This small molecule binds to this protein.
Small molecule (SMILES): CC(=O)N[C@@H]1[C@@H](O)[C@H](O)[C@@H](CO)O[C@H]1O

Binding-site contacts:
Ligand atom C7 contacts residue ASN362 of chain 1.D at 2.9 Å.
Ligand atom N2 contacts residue ASN362 of chain 1.D at 3.1 Å (h-bond).
Ligand atom C3 contacts residue ASN362 of chain 1.D at 3.8 Å.
Ligand atom C5 contacts residue ASN362 of chain 1.D at 3.6 Å.
Ligand atom O7 contacts residue ASN362 of chain 1.D at 2.5 Å (h-bond).
Ligand atom C4 contacts residue ASN362 of chain 1.D at 4.3 Å.
Ligand atom O5 contacts residue ASN362 of chain 1.D at 2.9 Å (h-bond).
Ligand atom C2 contacts residue ASN362 of chain 1.D at 3.0 Å.
Ligand atom C1 contacts residue ASN362 of chain 1.D at 1.8 Å.
Ligand atom C8 contacts residue ASN362 of chain 1.D at 4.1 Å.

Sequence of chain 1.D:
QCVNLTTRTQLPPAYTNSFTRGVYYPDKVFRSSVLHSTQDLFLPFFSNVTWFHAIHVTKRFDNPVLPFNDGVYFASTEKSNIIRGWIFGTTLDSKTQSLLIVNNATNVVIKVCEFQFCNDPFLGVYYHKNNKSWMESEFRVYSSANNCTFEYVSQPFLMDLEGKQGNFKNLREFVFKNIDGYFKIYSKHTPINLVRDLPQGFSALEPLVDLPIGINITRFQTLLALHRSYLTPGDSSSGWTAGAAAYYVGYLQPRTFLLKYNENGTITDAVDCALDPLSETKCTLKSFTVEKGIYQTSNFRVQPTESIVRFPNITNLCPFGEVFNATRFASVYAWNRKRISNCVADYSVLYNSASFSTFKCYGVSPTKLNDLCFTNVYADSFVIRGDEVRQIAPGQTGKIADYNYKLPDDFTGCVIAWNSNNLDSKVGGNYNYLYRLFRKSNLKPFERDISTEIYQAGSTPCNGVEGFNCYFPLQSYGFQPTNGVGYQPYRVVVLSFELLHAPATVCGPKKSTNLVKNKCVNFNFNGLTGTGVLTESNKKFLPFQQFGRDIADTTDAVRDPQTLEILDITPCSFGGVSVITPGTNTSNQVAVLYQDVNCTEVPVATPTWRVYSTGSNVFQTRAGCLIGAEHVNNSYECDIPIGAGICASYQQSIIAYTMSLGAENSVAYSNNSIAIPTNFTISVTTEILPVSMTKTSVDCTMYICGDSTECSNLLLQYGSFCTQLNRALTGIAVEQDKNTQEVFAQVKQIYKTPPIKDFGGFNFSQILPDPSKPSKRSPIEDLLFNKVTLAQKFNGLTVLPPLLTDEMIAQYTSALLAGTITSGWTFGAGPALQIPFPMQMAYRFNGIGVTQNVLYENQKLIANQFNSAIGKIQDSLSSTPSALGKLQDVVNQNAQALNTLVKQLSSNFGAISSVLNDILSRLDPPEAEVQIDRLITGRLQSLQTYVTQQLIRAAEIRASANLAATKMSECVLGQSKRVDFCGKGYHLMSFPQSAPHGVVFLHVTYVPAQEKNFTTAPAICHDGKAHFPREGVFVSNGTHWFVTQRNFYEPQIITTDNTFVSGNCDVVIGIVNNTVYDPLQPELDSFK